Sequence of chain 1.E:
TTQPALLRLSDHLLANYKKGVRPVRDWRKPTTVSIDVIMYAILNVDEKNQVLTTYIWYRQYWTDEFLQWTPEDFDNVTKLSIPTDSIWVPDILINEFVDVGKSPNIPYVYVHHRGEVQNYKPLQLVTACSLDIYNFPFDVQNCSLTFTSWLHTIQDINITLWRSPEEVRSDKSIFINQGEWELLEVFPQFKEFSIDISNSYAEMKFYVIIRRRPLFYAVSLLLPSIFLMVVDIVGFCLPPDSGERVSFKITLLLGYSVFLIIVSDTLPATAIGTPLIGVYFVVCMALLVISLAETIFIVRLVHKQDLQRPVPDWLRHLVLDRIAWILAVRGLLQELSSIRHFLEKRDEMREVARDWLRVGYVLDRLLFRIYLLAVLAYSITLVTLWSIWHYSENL

Binding-site contacts:
Ligand atom C5 contacts residue ILE240 of chain 1.E at 4.5 Å (hydrophobic).
Ligand atom C2 contacts residue ASN239 of chain 1.E at 2.5 Å.
Ligand atom C7 contacts residue ASN239 of chain 1.E at 3.6 Å.
Ligand atom C6 contacts residue THR241 of chain 1.E at 4.3 Å.
Ligand atom C3 contacts residue PHE271 of chain 1.E at 4.0 Å (hydrophobic).
Ligand atom C4 contacts residue PHE271 of chain 1.E at 4.2 Å (hydrophobic).
Ligand atom O5 contacts residue ILE240 of chain 1.E at 3.9 Å.
Ligand atom O4 contacts residue PHE271 of chain 1.E at 4.2 Å.
Ligand atom C3 contacts residue ASN239 of chain 1.E at 3.8 Å.
Ligand atom C2 contacts residue PHE271 of chain 1.E at 4.5 Å (hydrophobic).
Ligand atom C8 contacts residue ASN239 of chain 1.E at 3.9 Å.
Ligand atom C1 contacts residue PHE271 of chain 1.E at 4.0 Å (hydrophobic).
Ligand atom O7 contacts residue ILE235 of chain 1.E at 4.1 Å.
Ligand atom N2 contacts residue ASN239 of chain 1.E at 2.9 Å (h-bond).
Ligand atom O7 contacts residue ASN239 of chain 1.E at 4.4 Å.
Ligand atom C4 contacts residue ASN239 of chain 1.E at 4.2 Å.
Ligand atom O5 contacts residue ASN239 of chain 1.E at 2.4 Å (h-bond).
Ligand atom C1 contacts residue ASN239 of chain 1.E at 1.4 Å.
Ligand atom C5 contacts residue PHE271 of chain 1.E at 3.6 Å (hydrophobic).
Ligand atom O5 contacts residue THR241 of chain 1.E at 4.0 Å.
Ligand atom C5 contacts residue ASN239 of chain 1.E at 3.7 Å.
Ligand atom O5 contacts residue PHE271 of chain 1.E at 4.2 Å.
Ligand atom C1 contacts residue ILE240 of chain 1.E at 4.4 Å (hydrophobic).

This protein binds this small molecule.
Small molecule (SMILES): CC(=O)N[C@@H]1[C@@H](O)[C@H](O)[C@@H](CO)O[C@H]1O